Sequence of chain 2.A:
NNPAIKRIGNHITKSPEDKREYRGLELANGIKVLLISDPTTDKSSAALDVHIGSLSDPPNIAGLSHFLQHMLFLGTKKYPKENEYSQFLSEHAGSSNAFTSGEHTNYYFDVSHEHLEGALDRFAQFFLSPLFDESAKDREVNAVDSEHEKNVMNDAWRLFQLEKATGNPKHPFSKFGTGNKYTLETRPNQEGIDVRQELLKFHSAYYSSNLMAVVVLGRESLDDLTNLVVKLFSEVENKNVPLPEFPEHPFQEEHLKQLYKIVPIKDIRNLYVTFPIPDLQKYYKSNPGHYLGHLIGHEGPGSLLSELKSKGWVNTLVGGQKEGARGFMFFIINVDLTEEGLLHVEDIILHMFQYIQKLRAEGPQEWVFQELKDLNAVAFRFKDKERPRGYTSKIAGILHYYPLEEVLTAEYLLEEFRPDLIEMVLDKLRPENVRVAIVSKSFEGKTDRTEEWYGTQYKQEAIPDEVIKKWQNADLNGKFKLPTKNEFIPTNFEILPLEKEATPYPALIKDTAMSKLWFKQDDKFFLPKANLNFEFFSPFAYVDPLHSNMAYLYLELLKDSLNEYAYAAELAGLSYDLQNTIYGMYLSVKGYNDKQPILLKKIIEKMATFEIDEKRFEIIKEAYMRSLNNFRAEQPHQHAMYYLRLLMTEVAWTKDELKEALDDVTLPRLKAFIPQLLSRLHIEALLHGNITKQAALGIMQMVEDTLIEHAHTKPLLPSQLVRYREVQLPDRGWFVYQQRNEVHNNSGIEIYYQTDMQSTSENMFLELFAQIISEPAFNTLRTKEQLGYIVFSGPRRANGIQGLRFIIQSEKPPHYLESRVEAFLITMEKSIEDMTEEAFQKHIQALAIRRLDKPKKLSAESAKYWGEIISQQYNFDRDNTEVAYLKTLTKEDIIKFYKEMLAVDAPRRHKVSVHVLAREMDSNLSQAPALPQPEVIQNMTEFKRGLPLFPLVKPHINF

Binding-site contacts:
Ligand atom CB contacts residue ZN1 of chain 2.F at 3.3 Å.
Ligand atom N contacts residue GLY332 of chain 2.A at 3.1 Å (h-bond).
Ligand atom CA contacts residue TYR802 of chain 2.A at 3.4 Å (hydrophobic).
Ligand atom CG2 contacts residue GLN334 of chain 2.A at 3.1 Å.
Ligand atom N contacts residue GLU312 of chain 2.A at 2.9 Å (salt-bridge).
Ligand atom CA contacts residue GLY332 of chain 2.A at 3.2 Å.
Ligand atom O contacts residue GLY310 of chain 2.A at 3.3 Å (h-bond).
Ligand atom CA contacts residue GLU312 of chain 2.A at 3.7 Å.
Ligand atom C contacts residue ALA111 of chain 2.A at 3.4 Å (hydrophobic).
Ligand atom CG contacts residue TYR802 of chain 2.A at 3.5 Å (hydrophobic).
Ligand atom N contacts residue GLU160 of chain 2.A at 3.7 Å.
Ligand atom CG2 contacts residue HIS307 of chain 2.A at 3.7 Å.
Ligand atom CG contacts residue ZN1 of chain 2.F at 3.6 Å.
Ligand atom O contacts residue LEU330 of chain 2.A at 3.6 Å (h-bond).
Ligand atom N contacts residue LEU330 of chain 2.A at 3.2 Å (h-bond).
Ligand atom CB contacts residue GLY332 of chain 2.A at 3.5 Å.
Ligand atom O contacts residue VAL331 of chain 2.A at 3.5 Å.
Ligand atom O contacts residue PHE112 of chain 2.A at 3.0 Å.
Ligand atom OE1 contacts residue THR191 of chain 2.A at 3.4 Å (h-bond).
Ligand atom C contacts residue GLY332 of chain 2.A at 3.6 Å.
Ligand atom CE2 contacts residue GLN82 of chain 2.A at 3.4 Å.
Ligand atom N contacts residue TYR802 of chain 2.A at 2.8 Å (h-bond).
Ligand atom CD2 contacts residue ZN1 of chain 2.F at 3.4 Å.
Ligand atom N contacts residue GLY310 of chain 2.A at 2.6 Å (h-bond).
Ligand atom CG1 contacts residue GLY332 of chain 2.A at 3.3 Å.
Ligand atom O contacts residue ALA111 of chain 2.A at 2.4 Å (h-bond).
Ligand atom CB contacts residue TYR802 of chain 2.A at 2.8 Å (hydrophobic).
Ligand atom O contacts residue GLY332 of chain 2.A at 3.2 Å (h-bond).
Ligand atom CG contacts residue THR113 of chain 2.A at 3.2 Å.
Ligand atom CD1 contacts residue TYR802 of chain 2.A at 3.4 Å (hydrophobic).
Ligand atom CG2 contacts residue GLY332 of chain 2.A at 3.3 Å.
Ligand atom CD1 contacts residue HIS303 of chain 2.A at 3.4 Å.
Ligand atom CD2 contacts residue GLN82 of chain 2.A at 3.0 Å.
Ligand atom C contacts residue GLY310 of chain 2.A at 3.5 Å.
Ligand atom CG2 contacts residue GLY306 of chain 2.A at 3.3 Å.
Ligand atom CA contacts residue GLY310 of chain 2.A at 3.2 Å.
Ligand atom CA contacts residue TYR580 of chain 2.A at 3.7 Å (hydrophobic).
Ligand atom CB contacts residue GLU160 of chain 2.A at 3.7 Å.
Ligand atom CD2 contacts residue HIS83 of chain 2.A at 3.6 Å.
Ligand atom NE2 contacts residue THR113 of chain 2.A at 3.5 Å (h-bond).

This small molecule binds to this protein.
Small molecule (SMILES): CC(C)C[C@@H](C=O)NC(=O)[C@H](CCC(N)=O)NC(=O)[C@@H](N)Cc1ccc(O)cc1.CC[C@H](C)[C@H](NC(=O)CN)C(=O)N[C@H](C(=O)N[C@H](C=O)CCC(=O)O)C(C)C